Binding-site contacts:
Ligand atom O contacts residue PHE88 of chain 2.A at 3.6 Å.
Ligand atom N3 contacts residue VAL27 of chain 2.A at 3.4 Å.
Ligand atom NA4 contacts residue ILE154 of chain 2.A at 2.7 Å (h-bond).
Ligand atom N5 contacts residue NAP1 of chain 2.G at 3.5 Å.
Ligand atom N8 contacts residue ASP48 of chain 2.A at 3.6 Å (salt-bridge).
Ligand atom N3 contacts residue VAL26 of chain 2.A at 3.6 Å.
Ligand atom N1 contacts residue NAP1 of chain 2.G at 3.5 Å (h-bond).
Ligand atom CT contacts residue ARG94 of chain 2.A at 3.1 Å.
Ligand atom NA4 contacts residue TYR160 of chain 2.A at 2.9 Å (h-bond).
Ligand atom NA2 contacts residue ALA28 of chain 2.A at 3.5 Å (h-bond).
Ligand atom NA2 contacts residue VAL27 of chain 2.A at 3.4 Å.
Ligand atom O1 contacts residue ARG94 of chain 2.A at 2.8 Å (salt-bridge).
Ligand atom NA2 contacts residue THR178 of chain 2.A at 3.3 Å (h-bond).
Ligand atom C2 contacts residue ALA28 of chain 2.A at 3.6 Å (hydrophobic).
Ligand atom CM contacts residue SER83 of chain 2.A at 3.6 Å.
Ligand atom O1 contacts residue LEU91 of chain 2.A at 3.1 Å.
Ligand atom C2 contacts residue NAP1 of chain 2.G at 3.4 Å.
Ligand atom C16 contacts residue LEU91 of chain 2.A at 3.6 Å (hydrophobic).
Ligand atom NA4 contacts residue NAP1 of chain 2.G at 3.2 Å.
Ligand atom C4A contacts residue PHE52 of chain 2.A at 3.6 Å (hydrophobic).
Ligand atom C8A contacts residue ASP48 of chain 2.A at 3.4 Å.
Ligand atom O2 contacts residue ARG53 of chain 2.A at 3.4 Å.
Ligand atom N3 contacts residue NAP1 of chain 2.G at 3.2 Å (h-bond).
Ligand atom NA4 contacts residue VAL26 of chain 2.A at 3.0 Å (h-bond).
Ligand atom N5 contacts residue ILE154 of chain 2.A at 3.6 Å.
Ligand atom N8 contacts residue MET49 of chain 2.A at 3.6 Å.
Ligand atom OE1 contacts residue MET49 of chain 2.A at 3.4 Å.
Ligand atom O1 contacts residue PHE52 of chain 2.A at 3.5 Å.
Ligand atom N contacts residue LEU91 of chain 2.A at 3.3 Å.
Ligand atom C4A contacts residue NAP1 of chain 2.G at 3.2 Å.
Ligand atom CT contacts residue LEU91 of chain 2.A at 3.6 Å (hydrophobic).
Ligand atom NA2 contacts residue ASP48 of chain 2.A at 2.6 Å (salt-bridge).
Ligand atom C8A contacts residue NAP1 of chain 2.G at 3.4 Å.
Ligand atom O2 contacts residue ARG94 of chain 2.A at 2.9 Å (salt-bridge).
Ligand atom CG contacts residue PHE88 of chain 2.A at 3.5 Å (hydrophobic).
Ligand atom C4 contacts residue NAP1 of chain 2.G at 3.1 Å.
Ligand atom N3 contacts residue PHE52 of chain 2.A at 3.6 Å.
Ligand atom C2 contacts residue ASP48 of chain 2.A at 3.3 Å.
Ligand atom C4 contacts residue PHE52 of chain 2.A at 3.5 Å (hydrophobic).
Ligand atom N1 contacts residue ASP48 of chain 2.A at 2.5 Å (salt-bridge).

A small-molecule ligand and the protein it binds are described below.
Small molecule (SMILES): CN(Cc1cnc2nc(N)nc(N)c2n1)c1ccc(C(=O)N[C@@H](CCC(=O)O)C(=O)O)cc1

Sequence of chain 2.A:
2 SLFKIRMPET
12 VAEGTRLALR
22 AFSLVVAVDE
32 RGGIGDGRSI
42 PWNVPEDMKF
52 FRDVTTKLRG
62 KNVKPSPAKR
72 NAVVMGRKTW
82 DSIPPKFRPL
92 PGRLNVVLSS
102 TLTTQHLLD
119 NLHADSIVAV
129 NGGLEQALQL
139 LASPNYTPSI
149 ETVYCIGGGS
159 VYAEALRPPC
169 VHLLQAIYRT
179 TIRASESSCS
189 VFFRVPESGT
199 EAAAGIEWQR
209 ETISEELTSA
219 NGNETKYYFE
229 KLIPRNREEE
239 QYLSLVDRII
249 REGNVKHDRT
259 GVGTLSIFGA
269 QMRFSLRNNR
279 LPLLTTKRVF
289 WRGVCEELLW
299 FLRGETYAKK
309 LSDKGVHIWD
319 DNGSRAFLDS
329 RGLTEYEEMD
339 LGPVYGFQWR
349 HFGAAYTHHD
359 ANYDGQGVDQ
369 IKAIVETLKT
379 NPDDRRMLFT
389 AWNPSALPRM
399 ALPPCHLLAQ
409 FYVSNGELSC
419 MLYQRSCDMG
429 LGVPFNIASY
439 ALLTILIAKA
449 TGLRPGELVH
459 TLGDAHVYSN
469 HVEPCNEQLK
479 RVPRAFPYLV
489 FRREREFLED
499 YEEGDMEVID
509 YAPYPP